This protein binds this small molecule.
Small molecule (SMILES): CC(=O)N[C@H]1[C@H](O[C@H]2[C@H](O)[C@@H](NC(C)=O)CO[C@@H]2CO[C@@H]2O[C@@H](C)[C@@H](O)[C@@H](O)[C@@H]2O)O[C@H](CO)[C@@H](O)[C@@H]1O

Sequence of chain 1.C:
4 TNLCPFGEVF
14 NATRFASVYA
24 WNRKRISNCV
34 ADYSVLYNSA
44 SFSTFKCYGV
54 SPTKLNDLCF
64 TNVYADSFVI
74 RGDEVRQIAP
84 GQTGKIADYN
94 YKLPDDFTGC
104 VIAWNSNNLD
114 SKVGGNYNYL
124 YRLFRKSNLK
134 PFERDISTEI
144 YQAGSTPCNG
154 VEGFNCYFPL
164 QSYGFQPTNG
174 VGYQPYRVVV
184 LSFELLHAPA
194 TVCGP

Binding-site contacts:
Ligand atom C7 contacts residue PHE9 of chain 1.C at 4.4 Å (hydrophobic).
Ligand atom C4 contacts residue ASN14 of chain 1.C at 4.2 Å.
Ligand atom O5 contacts residue ASN14 of chain 1.C at 2.3 Å (h-bond).
Ligand atom C7 contacts residue GLY10 of chain 1.C at 3.8 Å.
Ligand atom C1 contacts residue ASN14 of chain 1.C at 1.4 Å.
Ligand atom C3 contacts residue ASN14 of chain 1.C at 3.8 Å.
Ligand atom C8 contacts residue LEU39 of chain 1.C at 3.6 Å (hydrophobic).
Ligand atom C5 contacts residue ASN14 of chain 1.C at 3.6 Å.
Ligand atom C7 contacts residue ASN14 of chain 1.C at 3.8 Å.
Ligand atom C8 contacts residue PHE13 of chain 1.C at 3.9 Å (hydrophobic).
Ligand atom C8 contacts residue GLY10 of chain 1.C at 3.9 Å.
Ligand atom O7 contacts residue GLY10 of chain 1.C at 3.4 Å.
Ligand atom O7 contacts residue PHE9 of chain 1.C at 4.3 Å.
Ligand atom O7 contacts residue ASN14 of chain 1.C at 4.0 Å.
Ligand atom N2 contacts residue ASN14 of chain 1.C at 3.1 Å (h-bond).
Ligand atom C8 contacts residue PHE9 of chain 1.C at 3.9 Å (hydrophobic).
Ligand atom C2 contacts residue ASN14 of chain 1.C at 2.5 Å.